Binding-site contacts:
Ligand atom S1 contacts residue 44B1 of chain 1.H at 3.0 Å (h-bond).
Ligand atom O1 contacts residue SER70 of chain 1.B at 3.7 Å.
Ligand atom S1 contacts residue MET104 of chain 1.B at 3.2 Å.
Ligand atom O1 contacts residue LEU66 of chain 1.B at 3.7 Å.
Ligand atom C5 contacts residue PHE121 of chain 1.B at 3.6 Å (hydrophobic).
Ligand atom S1 contacts residue PHE121 of chain 1.B at 3.9 Å.
Ligand atom O1 contacts residue ALA67 of chain 1.B at 4.2 Å.
Ligand atom C1 contacts residue PHE63 of chain 1.B at 4.0 Å (hydrophobic).
Ligand atom C3 contacts residue PHE63 of chain 1.B at 4.0 Å (hydrophobic).
Ligand atom C6 contacts residue LEU66 of chain 1.B at 4.4 Å (hydrophobic).
Ligand atom C1 contacts residue TYR127 of chain 1.B at 4.3 Å (hydrophobic).
Ligand atom O1 contacts residue 44B1 of chain 1.H at 4.5 Å.
Ligand atom C2 contacts residue LEU66 of chain 1.B at 4.2 Å (hydrophobic).
Ligand atom O2 contacts residue MET104 of chain 1.B at 3.4 Å.
Ligand atom O1 contacts residue PHE121 of chain 1.B at 2.7 Å.
Ligand atom C2 contacts residue PHE63 of chain 1.B at 3.5 Å (hydrophobic).
Ligand atom C3 contacts residue LEU66 of chain 1.B at 4.4 Å (hydrophobic).
Ligand atom S1 contacts residue ALA67 of chain 1.B at 4.4 Å.
Ligand atom C5 contacts residue THR108 of chain 1.B at 4.2 Å.
Ligand atom C6 contacts residue ILE119 of chain 1.B at 4.4 Å (hydrophobic).
Ligand atom C5 contacts residue 44B1 of chain 1.H at 4.0 Å.
Ligand atom C6 contacts residue TYR127 of chain 1.B at 4.2 Å (hydrophobic).
Ligand atom C2 contacts residue 44B1 of chain 1.H at 4.0 Å.
Ligand atom O2 contacts residue PHE121 of chain 1.B at 4.0 Å.
Ligand atom O2 contacts residue THR108 of chain 1.B at 3.5 Å (h-bond).
Ligand atom C3 contacts residue 44B1 of chain 1.H at 3.4 Å.
Ligand atom O2 contacts residue 44B1 of chain 1.H at 2.7 Å (h-bond).
Ligand atom C4 contacts residue 44B1 of chain 1.H at 3.2 Å.
Ligand atom C4 contacts residue PHE121 of chain 1.B at 4.4 Å (hydrophobic).
Ligand atom C1 contacts residue PHE132 of chain 1.B at 4.3 Å (hydrophobic).
Ligand atom O1 contacts residue MET104 of chain 1.B at 3.7 Å.
Ligand atom C6 contacts residue PHE121 of chain 1.B at 4.0 Å (hydrophobic).
Ligand atom C1 contacts residue LEU66 of chain 1.B at 4.0 Å (hydrophobic).

Sequence of chain 1.B:
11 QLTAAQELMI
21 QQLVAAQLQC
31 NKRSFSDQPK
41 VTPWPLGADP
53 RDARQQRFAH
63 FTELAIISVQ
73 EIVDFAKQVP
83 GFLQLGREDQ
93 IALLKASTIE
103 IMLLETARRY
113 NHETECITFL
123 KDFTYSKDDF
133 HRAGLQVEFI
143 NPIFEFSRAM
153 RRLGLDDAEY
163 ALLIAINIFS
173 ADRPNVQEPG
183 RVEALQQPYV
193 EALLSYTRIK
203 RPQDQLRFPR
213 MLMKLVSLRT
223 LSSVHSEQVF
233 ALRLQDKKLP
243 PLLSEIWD

This protein binds this small molecule.
Small molecule (SMILES): O=S(=O)(O)c1ccccc1